A small-molecule ligand and the protein it binds are described below.
Small molecule (SMILES): C[N+](C)(C)C[C@H](O)CC(=O)O

Binding-site contacts:
Ligand atom O3 contacts residue ARG337 of chain 2.A at 3.4 Å (salt-bridge).
Ligand atom C1 contacts residue GLU85 of chain 2.A at 3.8 Å.
Ligand atom C5C contacts residue ILE338 of chain 2.A at 3.2 Å (hydrophobic).
Ligand atom O1B contacts residue GLU85 of chain 2.A at 3.5 Å (salt-bridge).
Ligand atom O3 contacts residue ILE338 of chain 2.A at 4.0 Å.
Ligand atom C2 contacts residue PHE86 of chain 2.A at 3.1 Å (hydrophobic).
Ligand atom O1A contacts residue PHE86 of chain 2.A at 4.3 Å.
Ligand atom C3 contacts residue PHE86 of chain 2.A at 3.8 Å (hydrophobic).
Ligand atom O1A contacts residue GLU85 of chain 2.A at 3.9 Å.
Ligand atom C4 contacts residue PHE86 of chain 2.A at 4.4 Å (hydrophobic).
Ligand atom C1 contacts residue PHE86 of chain 2.A at 4.0 Å (hydrophobic).
Ligand atom O3 contacts residue PHE86 of chain 2.A at 3.4 Å.
Ligand atom C5C contacts residue MET94 of chain 2.A at 4.4 Å (hydrophobic).

Sequence of chain 2.A:
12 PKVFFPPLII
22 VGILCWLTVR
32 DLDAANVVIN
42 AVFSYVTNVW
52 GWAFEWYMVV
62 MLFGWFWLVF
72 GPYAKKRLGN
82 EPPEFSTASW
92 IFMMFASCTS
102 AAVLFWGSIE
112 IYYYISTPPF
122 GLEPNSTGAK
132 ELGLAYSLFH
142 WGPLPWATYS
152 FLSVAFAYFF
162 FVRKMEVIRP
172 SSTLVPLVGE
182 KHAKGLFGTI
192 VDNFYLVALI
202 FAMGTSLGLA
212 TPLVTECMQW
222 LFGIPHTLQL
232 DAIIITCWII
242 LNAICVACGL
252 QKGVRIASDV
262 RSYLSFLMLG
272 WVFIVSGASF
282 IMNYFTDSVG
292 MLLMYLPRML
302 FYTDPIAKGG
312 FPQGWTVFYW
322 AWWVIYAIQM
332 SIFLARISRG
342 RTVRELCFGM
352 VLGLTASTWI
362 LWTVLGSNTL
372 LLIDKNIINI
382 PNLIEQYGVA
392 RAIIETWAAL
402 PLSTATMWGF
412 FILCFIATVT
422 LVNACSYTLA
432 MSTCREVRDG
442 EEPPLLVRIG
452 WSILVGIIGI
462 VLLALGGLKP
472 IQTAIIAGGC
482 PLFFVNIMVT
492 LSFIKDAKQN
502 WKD